Sequence of chain 2.E:
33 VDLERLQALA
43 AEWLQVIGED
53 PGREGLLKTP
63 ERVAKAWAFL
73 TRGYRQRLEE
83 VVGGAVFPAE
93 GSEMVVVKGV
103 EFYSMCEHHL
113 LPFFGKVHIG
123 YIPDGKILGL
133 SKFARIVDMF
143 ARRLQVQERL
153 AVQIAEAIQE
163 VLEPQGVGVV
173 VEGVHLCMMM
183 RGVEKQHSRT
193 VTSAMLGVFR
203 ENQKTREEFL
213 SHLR

Sequence of chain 2.A:
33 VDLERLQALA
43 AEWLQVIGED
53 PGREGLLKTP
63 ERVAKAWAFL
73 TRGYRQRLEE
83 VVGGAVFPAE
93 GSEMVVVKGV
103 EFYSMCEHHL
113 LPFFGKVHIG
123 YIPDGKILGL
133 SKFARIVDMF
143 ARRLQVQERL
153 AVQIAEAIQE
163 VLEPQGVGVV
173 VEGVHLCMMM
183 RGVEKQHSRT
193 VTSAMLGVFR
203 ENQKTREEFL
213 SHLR

This protein binds this small molecule.
Small molecule (SMILES): Nc1nc2c([nH]c(=O)n2[C@@H]2O[C@H](CO[P](=O)(O)O[P](=O)(O)OP(=O)(O)O)[C@@H](O)[C@H]2O)c(=O)[nH]1

Binding-site contacts:
Ligand atom O1G contacts residue SER133 of chain 2.A at 3.3 Å (h-bond).
Ligand atom O3' contacts residue SER133 of chain 2.A at 2.5 Å (h-bond).
Ligand atom O1B contacts residue ARG183 of chain 2.E at 3.3 Å (salt-bridge).
Ligand atom O8 contacts residue ZN1 of chain 2.O at 2.0 Å.
Ligand atom C8 contacts residue HIS110 of chain 2.E at 3.1 Å.
Ligand atom O3A contacts residue ARG64 of chain 1.A at 3.3 Å.
Ligand atom N7 contacts residue CYS108 of chain 2.E at 3.6 Å.
Ligand atom C2 contacts residue LEU132 of chain 2.A at 3.4 Å (hydrophobic).
Ligand atom C1' contacts residue GLY131 of chain 2.A at 3.6 Å.
Ligand atom N2 contacts residue LEU130 of chain 2.A at 3.2 Å (h-bond).
Ligand atom O3' contacts residue GLY131 of chain 2.A at 3.4 Å.
Ligand atom O8 contacts residue CYS179 of chain 2.E at 3.3 Å (h-bond).
Ligand atom N2 contacts residue GLU150 of chain 2.E at 2.6 Å (salt-bridge).
Ligand atom O3G contacts residue LYS134 of chain 2.A at 2.9 Å (salt-bridge).
Ligand atom C2 contacts residue GLU150 of chain 2.E at 3.5 Å.
Ligand atom O6 contacts residue GLN149 of chain 2.E at 2.7 Å (h-bond).
Ligand atom O2' contacts residue SER133 of chain 2.A at 2.8 Å (h-bond).
Ligand atom O3G contacts residue SER133 of chain 2.A at 2.5 Å (h-bond).
Ligand atom N9 contacts residue HIS110 of chain 2.E at 3.4 Å (h-bond).
Ligand atom N1 contacts residue GLU150 of chain 2.E at 2.8 Å (salt-bridge).
Ligand atom O2A contacts residue LYS134 of chain 2.A at 3.1 Å (salt-bridge).
Ligand atom O2G contacts residue ARG137 of chain 2.A at 2.8 Å (salt-bridge).
Ligand atom O1A contacts residue ARG64 of chain 1.A at 2.9 Å (salt-bridge).
Ligand atom C8 contacts residue ZN1 of chain 2.O at 3.1 Å.
Ligand atom O3B contacts residue LYS134 of chain 2.A at 3.3 Å (salt-bridge).
Ligand atom O3' contacts residue LYS134 of chain 2.A at 3.5 Å.
Ligand atom O6 contacts residue VAL148 of chain 2.E at 3.3 Å.
Ligand atom N3 contacts residue GLY131 of chain 2.A at 3.5 Å.
Ligand atom O3G contacts residue ARG137 of chain 2.A at 2.9 Å (salt-bridge).
Ligand atom C3' contacts residue SER133 of chain 2.A at 3.1 Å.
Ligand atom O2' contacts residue LEU132 of chain 2.A at 3.4 Å (h-bond).
Ligand atom O2G contacts residue ARG183 of chain 2.E at 2.8 Å (salt-bridge).
Ligand atom N3 contacts residue LEU132 of chain 2.A at 3.2 Å (h-bond).
Ligand atom N7 contacts residue HIS110 of chain 2.E at 3.2 Å (h-bond).
Ligand atom O8 contacts residue HIS111 of chain 2.E at 3.4 Å (h-bond).
Ligand atom O4' contacts residue HIS110 of chain 2.E at 3.4 Å.
Ligand atom O8 contacts residue HIS110 of chain 2.E at 3.4 Å (h-bond).
Ligand atom PG contacts residue SER133 of chain 2.A at 3.4 Å.
Ligand atom O1G contacts residue ARG183 of chain 2.E at 2.8 Å (salt-bridge).
Ligand atom O1B contacts residue HIS111 of chain 2.E at 2.5 Å (h-bond).

Sequence of chain 1.A:
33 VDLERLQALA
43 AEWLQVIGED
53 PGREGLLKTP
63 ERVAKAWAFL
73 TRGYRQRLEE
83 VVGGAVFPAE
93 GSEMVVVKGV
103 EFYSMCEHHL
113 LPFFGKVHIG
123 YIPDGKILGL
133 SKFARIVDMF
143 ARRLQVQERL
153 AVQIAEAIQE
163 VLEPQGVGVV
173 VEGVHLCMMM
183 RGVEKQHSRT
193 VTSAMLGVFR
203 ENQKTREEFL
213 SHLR